Sequence of chain 1.G:
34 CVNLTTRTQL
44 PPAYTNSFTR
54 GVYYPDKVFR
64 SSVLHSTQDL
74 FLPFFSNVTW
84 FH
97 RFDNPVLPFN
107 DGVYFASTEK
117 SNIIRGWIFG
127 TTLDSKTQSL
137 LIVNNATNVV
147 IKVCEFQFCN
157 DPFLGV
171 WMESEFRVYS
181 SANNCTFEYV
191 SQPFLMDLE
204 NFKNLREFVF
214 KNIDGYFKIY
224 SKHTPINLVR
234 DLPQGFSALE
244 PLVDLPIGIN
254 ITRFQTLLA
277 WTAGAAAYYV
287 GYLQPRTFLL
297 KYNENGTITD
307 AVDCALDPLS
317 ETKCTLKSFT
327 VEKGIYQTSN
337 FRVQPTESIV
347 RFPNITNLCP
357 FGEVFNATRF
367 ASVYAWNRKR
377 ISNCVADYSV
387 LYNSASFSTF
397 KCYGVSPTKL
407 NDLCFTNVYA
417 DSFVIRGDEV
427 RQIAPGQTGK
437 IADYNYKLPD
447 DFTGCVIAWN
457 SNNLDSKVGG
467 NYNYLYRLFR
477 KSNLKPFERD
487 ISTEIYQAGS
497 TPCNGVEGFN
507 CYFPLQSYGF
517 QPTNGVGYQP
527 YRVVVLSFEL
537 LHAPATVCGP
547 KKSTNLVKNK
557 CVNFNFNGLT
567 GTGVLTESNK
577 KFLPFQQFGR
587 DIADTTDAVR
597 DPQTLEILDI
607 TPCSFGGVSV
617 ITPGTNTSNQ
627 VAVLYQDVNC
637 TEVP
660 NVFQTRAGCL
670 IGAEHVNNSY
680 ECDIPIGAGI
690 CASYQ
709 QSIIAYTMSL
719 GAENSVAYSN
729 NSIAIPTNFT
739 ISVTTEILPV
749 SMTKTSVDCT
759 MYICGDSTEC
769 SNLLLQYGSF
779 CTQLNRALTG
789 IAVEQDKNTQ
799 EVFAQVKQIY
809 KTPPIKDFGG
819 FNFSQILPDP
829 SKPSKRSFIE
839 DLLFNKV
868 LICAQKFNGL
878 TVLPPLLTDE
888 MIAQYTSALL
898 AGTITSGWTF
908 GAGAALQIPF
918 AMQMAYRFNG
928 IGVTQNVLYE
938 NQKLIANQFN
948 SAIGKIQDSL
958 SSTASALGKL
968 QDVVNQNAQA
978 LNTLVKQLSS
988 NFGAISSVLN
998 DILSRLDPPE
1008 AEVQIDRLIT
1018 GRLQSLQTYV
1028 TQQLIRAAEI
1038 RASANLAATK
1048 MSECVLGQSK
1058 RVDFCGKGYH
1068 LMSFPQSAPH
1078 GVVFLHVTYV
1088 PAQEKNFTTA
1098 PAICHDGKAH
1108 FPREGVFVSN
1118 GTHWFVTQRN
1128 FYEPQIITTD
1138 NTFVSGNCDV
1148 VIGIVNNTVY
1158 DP

Binding-site contacts:
Ligand atom O5 contacts residue ASN301 of chain 1.G at 2.4 Å (h-bond).
Ligand atom O5 contacts residue LYS577 of chain 1.D at 4.2 Å.
Ligand atom O7 contacts residue ASN299 of chain 1.G at 3.5 Å (h-bond).
Ligand atom C5 contacts residue ASN301 of chain 1.G at 3.8 Å.
Ligand atom C2 contacts residue ASN301 of chain 1.G at 2.5 Å.
Ligand atom N2 contacts residue ASN301 of chain 1.G at 3.0 Å (h-bond).
Ligand atom C7 contacts residue ASN301 of chain 1.G at 3.5 Å.
Ligand atom C7 contacts residue ASN299 of chain 1.G at 3.8 Å.
Ligand atom O6 contacts residue LYS577 of chain 1.D at 3.9 Å.
Ligand atom O7 contacts residue ASN301 of chain 1.G at 3.7 Å.
Ligand atom C3 contacts residue ASN301 of chain 1.G at 3.9 Å.
Ligand atom C8 contacts residue ASN299 of chain 1.G at 3.5 Å.
Ligand atom C1 contacts residue ASN301 of chain 1.G at 1.5 Å.
Ligand atom C4 contacts residue ASN301 of chain 1.G at 4.3 Å.
Ligand atom C1 contacts residue LYS577 of chain 1.D at 4.2 Å.

The protein below binds the small molecule below.
Small molecule (SMILES): CC(=O)N[C@@H]1[C@@H](O)[C@H](O)[C@@H](CO)O[C@H]1O

Sequence of chain 1.D:
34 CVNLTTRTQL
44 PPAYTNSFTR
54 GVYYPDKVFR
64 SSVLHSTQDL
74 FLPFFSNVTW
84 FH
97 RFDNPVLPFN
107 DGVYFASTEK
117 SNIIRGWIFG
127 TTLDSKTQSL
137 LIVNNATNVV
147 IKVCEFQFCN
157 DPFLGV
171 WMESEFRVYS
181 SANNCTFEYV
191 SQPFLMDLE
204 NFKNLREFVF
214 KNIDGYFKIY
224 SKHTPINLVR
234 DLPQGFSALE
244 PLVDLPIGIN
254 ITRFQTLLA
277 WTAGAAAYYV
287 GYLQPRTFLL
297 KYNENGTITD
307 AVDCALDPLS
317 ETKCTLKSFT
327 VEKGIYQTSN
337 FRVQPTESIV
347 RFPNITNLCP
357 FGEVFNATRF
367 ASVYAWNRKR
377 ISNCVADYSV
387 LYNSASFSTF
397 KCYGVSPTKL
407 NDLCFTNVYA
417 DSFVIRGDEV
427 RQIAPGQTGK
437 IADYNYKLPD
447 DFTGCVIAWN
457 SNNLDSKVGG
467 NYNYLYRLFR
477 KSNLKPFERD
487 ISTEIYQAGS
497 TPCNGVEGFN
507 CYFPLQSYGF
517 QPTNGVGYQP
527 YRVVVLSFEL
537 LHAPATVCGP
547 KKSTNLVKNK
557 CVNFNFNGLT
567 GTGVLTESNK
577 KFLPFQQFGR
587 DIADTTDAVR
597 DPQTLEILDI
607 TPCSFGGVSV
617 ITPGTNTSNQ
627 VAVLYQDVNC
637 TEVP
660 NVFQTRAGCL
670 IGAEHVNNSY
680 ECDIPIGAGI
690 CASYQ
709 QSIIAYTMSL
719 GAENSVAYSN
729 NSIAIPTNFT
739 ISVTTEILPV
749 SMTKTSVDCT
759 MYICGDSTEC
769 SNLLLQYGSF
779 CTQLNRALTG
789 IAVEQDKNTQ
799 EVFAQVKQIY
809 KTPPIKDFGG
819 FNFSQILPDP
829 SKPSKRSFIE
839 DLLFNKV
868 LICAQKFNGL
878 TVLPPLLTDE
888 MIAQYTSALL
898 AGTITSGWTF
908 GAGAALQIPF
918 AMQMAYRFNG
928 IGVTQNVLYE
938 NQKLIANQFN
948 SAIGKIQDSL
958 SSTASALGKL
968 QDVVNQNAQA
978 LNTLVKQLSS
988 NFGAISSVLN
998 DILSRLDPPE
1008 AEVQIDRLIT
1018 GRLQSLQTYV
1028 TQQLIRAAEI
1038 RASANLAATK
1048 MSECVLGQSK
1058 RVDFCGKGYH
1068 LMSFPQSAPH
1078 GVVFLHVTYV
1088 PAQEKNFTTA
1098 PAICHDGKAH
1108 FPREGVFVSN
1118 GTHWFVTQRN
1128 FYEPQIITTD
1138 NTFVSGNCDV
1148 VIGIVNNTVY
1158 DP